Binding-site contacts:
Ligand atom C4 contacts residue LEU225 of chain 1.C at 3.8 Å (hydrophobic).
Ligand atom C2 contacts residue HIS216 of chain 1.C at 3.8 Å.
Ligand atom O1 contacts residue LEU194 of chain 1.C at 3.7 Å.
Ligand atom O2 contacts residue NI1 of chain 1.Q at 2.2 Å (h-bond).
Ligand atom O2 contacts residue ASP218 of chain 1.C at 3.2 Å (salt-bridge).
Ligand atom C2 contacts residue HIS273 of chain 1.C at 4.3 Å.
Ligand atom C1 contacts residue PHE294 of chain 1.C at 3.9 Å (hydrophobic).
Ligand atom O4 contacts residue LEU225 of chain 1.C at 3.5 Å.
Ligand atom O2 contacts residue ARG192 of chain 1.C at 3.8 Å.
Ligand atom O3 contacts residue LEU194 of chain 1.C at 3.9 Å.
Ligand atom O1 contacts residue PHE294 of chain 1.C at 3.7 Å.
Ligand atom C4 contacts residue LEU233 of chain 1.C at 4.0 Å (hydrophobic).
Ligand atom O1 contacts residue ARG192 of chain 1.C at 2.9 Å (salt-bridge).
Ligand atom O4 contacts residue ARG288 of chain 1.C at 2.8 Å (salt-bridge).
Ligand atom O5 contacts residue NI1 of chain 1.Q at 2.2 Å (h-bond).
Ligand atom C4 contacts residue TYR196 of chain 1.C at 4.1 Å (hydrophobic).
Ligand atom C5 contacts residue TYR196 of chain 1.C at 3.6 Å (hydrophobic).
Ligand atom C4 contacts residue VAL275 of chain 1.C at 3.7 Å (hydrophobic).
Ligand atom O5 contacts residue HIS273 of chain 1.C at 3.1 Å (h-bond).
Ligand atom C5 contacts residue ARG288 of chain 1.C at 3.6 Å.
Ligand atom C3 contacts residue LEU194 of chain 1.C at 3.8 Å (hydrophobic).
Ligand atom O4 contacts residue SER290 of chain 1.C at 3.8 Å.
Ligand atom O5 contacts residue HIS216 of chain 1.C at 3.2 Å (h-bond).
Ligand atom C5 contacts residue LEU225 of chain 1.C at 3.7 Å (hydrophobic).
Ligand atom C1 contacts residue NI1 of chain 1.Q at 2.9 Å.
Ligand atom O2 contacts residue PHE294 of chain 1.C at 3.4 Å.
Ligand atom O3 contacts residue SER290 of chain 1.C at 2.7 Å (h-bond).
Ligand atom O4 contacts residue VAL275 of chain 1.C at 3.8 Å.
Ligand atom C1 contacts residue HIS216 of chain 1.C at 3.7 Å.
Ligand atom O3 contacts residue VAL275 of chain 1.C at 3.8 Å.
Ligand atom C2 contacts residue NI1 of chain 1.Q at 2.9 Å.
Ligand atom O3 contacts residue ARG288 of chain 1.C at 3.1 Å (salt-bridge).
Ligand atom C3 contacts residue TYR196 of chain 1.C at 3.6 Å (hydrophobic).
Ligand atom C5 contacts residue VAL275 of chain 1.C at 3.6 Å (hydrophobic).
Ligand atom C5 contacts residue SER290 of chain 1.C at 3.5 Å.
Ligand atom O2 contacts residue HIS216 of chain 1.C at 3.2 Å (h-bond).
Ligand atom O3 contacts residue TYR196 of chain 1.C at 2.6 Å (h-bond).
Ligand atom O4 contacts residue LEU233 of chain 1.C at 3.7 Å.
Ligand atom O1 contacts residue NI1 of chain 1.Q at 4.1 Å.
Ligand atom C1 contacts residue ARG192 of chain 1.C at 3.7 Å.

Sequence of chain 1.C:
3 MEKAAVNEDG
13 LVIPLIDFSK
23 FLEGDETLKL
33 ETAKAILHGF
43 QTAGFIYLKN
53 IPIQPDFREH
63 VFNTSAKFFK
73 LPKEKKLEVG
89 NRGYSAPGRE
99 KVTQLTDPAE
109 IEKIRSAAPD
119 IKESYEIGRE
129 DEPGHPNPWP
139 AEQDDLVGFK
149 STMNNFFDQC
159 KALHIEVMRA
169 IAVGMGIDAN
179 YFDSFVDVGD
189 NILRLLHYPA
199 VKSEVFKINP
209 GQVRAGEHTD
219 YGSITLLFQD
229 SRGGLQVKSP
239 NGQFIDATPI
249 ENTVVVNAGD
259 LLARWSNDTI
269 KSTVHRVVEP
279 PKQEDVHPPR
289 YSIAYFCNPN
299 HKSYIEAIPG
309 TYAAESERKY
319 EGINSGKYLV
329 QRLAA

The small molecule below binds the protein below.
Small molecule (SMILES): O=C(O)CCC(=O)C(=O)O